Sequence of chain 1.A:
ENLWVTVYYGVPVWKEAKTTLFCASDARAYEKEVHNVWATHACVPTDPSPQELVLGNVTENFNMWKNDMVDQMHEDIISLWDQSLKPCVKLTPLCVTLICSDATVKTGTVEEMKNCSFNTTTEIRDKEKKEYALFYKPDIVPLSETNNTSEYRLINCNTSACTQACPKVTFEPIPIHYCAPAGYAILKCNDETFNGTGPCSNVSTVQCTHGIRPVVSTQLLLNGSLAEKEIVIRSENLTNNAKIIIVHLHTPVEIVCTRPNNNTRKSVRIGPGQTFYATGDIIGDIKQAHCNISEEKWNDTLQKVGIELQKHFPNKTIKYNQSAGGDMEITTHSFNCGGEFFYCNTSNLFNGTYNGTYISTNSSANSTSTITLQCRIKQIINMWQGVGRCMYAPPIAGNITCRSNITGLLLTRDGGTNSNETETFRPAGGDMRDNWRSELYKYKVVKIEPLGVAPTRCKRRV

A protein and the small-molecule ligand that binds it are described below.
Small molecule (SMILES): CC(=O)N[C@@H]1[C@@H](O)[C@H](O)[C@@H](CO)O[C@H]1O

Sequence of chain 1.L:
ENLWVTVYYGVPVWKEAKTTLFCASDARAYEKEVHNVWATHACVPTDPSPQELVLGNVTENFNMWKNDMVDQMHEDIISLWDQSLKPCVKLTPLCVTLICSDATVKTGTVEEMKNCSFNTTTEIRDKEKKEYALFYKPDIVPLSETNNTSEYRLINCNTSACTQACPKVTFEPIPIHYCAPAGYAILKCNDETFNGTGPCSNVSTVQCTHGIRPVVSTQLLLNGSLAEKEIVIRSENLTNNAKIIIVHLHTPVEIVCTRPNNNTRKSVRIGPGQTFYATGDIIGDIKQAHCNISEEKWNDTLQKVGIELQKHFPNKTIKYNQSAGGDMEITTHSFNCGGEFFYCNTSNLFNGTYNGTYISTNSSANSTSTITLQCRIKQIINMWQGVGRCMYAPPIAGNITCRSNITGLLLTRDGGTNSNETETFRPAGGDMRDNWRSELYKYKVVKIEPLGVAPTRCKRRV

Binding-site contacts:
Ligand atom O7 contacts residue ASN120 of chain 1.L at 3.0 Å (h-bond).
Ligand atom C4 contacts residue ASN120 of chain 1.L at 4.2 Å.
Ligand atom C8 contacts residue THR98 of chain 1.L at 4.0 Å.
Ligand atom C5 contacts residue ASN120 of chain 1.L at 3.6 Å.
Ligand atom O7 contacts residue ASP127 of chain 1.A at 3.9 Å.
Ligand atom C8 contacts residue ASN120 of chain 1.L at 4.3 Å.
Ligand atom C2 contacts residue ASN120 of chain 1.L at 2.5 Å.
Ligand atom C7 contacts residue ASN120 of chain 1.L at 3.3 Å.
Ligand atom N2 contacts residue ASN120 of chain 1.L at 2.9 Å (h-bond).
Ligand atom C3 contacts residue ASN120 of chain 1.L at 3.8 Å.
Ligand atom C1 contacts residue ASN120 of chain 1.L at 1.4 Å.
Ligand atom C8 contacts residue ILE100 of chain 1.L at 4.4 Å (hydrophobic).
Ligand atom O5 contacts residue ASN120 of chain 1.L at 2.4 Å (h-bond).